Binding-site contacts:
Ligand atom O2' contacts residue HIS93 of chain 1.C at 2.6 Å (h-bond).
Ligand atom N1 contacts residue GLN49 of chain 1.C at 3.5 Å (h-bond).
Ligand atom O3P contacts residue HIS232 of chain 1.C at 3.1 Å.
Ligand atom C4 contacts residue PHE138 of chain 1.C at 3.4 Å (hydrophobic).
Ligand atom C5 contacts residue HIS18 of chain 1.C at 3.4 Å.
Ligand atom OP1 contacts residue HIS158 of chain 1.C at 2.7 Å (h-bond).
Ligand atom OP2 contacts residue LYS61 of chain 1.C at 2.6 Å (salt-bridge).
Ligand atom C2 contacts residue GLN49 of chain 1.C at 3.5 Å.
Ligand atom C5' contacts residue ASN92 of chain 1.C at 3.3 Å.
Ligand atom C1' contacts residue HIS93 of chain 1.C at 3.5 Å.
Ligand atom OP1 contacts residue PHE157 of chain 1.C at 3.4 Å.
Ligand atom O1P contacts residue HIS234 of chain 1.C at 2.8 Å (h-bond).
Ligand atom O2P contacts residue ASP47 of chain 1.C at 3.0 Å (salt-bridge).
Ligand atom O5P contacts residue HIS234 of chain 1.C at 3.3 Å (h-bond).
Ligand atom O2P contacts residue HIS93 of chain 1.C at 3.3 Å.
Ligand atom O4' contacts residue HIS232 of chain 1.C at 3.5 Å (h-bond).
Ligand atom OP1 contacts residue LYS136 of chain 1.C at 3.5 Å.
Ligand atom N7 contacts residue PHE138 of chain 1.C at 3.5 Å.
Ligand atom N1 contacts residue HIS18 of chain 1.C at 3.2 Å (h-bond).
Ligand atom OP2 contacts residue PHE157 of chain 1.C at 3.4 Å.
Ligand atom O2P contacts residue ASN92 of chain 1.C at 2.7 Å (h-bond).
Ligand atom C2 contacts residue HIS18 of chain 1.C at 3.5 Å.
Ligand atom P1 contacts residue MN1 of chain 1.N at 3.2 Å.
Ligand atom N6 contacts residue HIS18 of chain 1.C at 3.3 Å.
Ligand atom O3' contacts residue HIS93 of chain 1.C at 3.5 Å (h-bond).
Ligand atom O3' contacts residue ILE134 of chain 1.C at 3.5 Å.
Ligand atom N1 contacts residue PHE138 of chain 1.C at 3.5 Å.
Ligand atom N7 contacts residue LYS251 of chain 1.C at 3.1 Å (salt-bridge).
Ligand atom O2 contacts residue LYS136 of chain 1.C at 3.4 Å (salt-bridge).
Ligand atom O1P contacts residue MN1 of chain 1.N at 3.4 Å.
Ligand atom C5 contacts residue PHE138 of chain 1.C at 3.5 Å (hydrophobic).
Ligand atom O1P contacts residue HIS18 of chain 1.C at 3.5 Å (h-bond).
Ligand atom C2 contacts residue TYR66 of chain 1.C at 3.5 Å (hydrophobic).
Ligand atom O2P contacts residue HIS232 of chain 1.C at 3.1 Å.
Ligand atom N1 contacts residue TYR66 of chain 1.C at 3.5 Å.
Ligand atom O2P contacts residue MN1 of chain 1.N at 2.1 Å.
Ligand atom C4 contacts residue HIS18 of chain 1.C at 3.5 Å.
Ligand atom C6 contacts residue HIS18 of chain 1.C at 3.2 Å.
Ligand atom O2' contacts residue LYS136 of chain 1.C at 3.2 Å (salt-bridge).
Ligand atom O1P contacts residue ASP47 of chain 1.C at 3.5 Å (salt-bridge).

Sequence of chain 1.C:
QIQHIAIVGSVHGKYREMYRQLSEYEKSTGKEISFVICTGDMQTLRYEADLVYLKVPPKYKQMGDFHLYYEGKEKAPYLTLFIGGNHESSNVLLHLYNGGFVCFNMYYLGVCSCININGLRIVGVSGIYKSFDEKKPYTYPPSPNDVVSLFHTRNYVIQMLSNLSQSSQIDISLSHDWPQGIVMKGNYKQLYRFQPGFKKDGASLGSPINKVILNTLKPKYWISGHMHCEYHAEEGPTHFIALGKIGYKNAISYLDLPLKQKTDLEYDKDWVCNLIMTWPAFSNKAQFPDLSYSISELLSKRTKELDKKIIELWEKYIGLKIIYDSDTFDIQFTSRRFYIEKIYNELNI

The protein below binds the small molecule below.
Small molecule (SMILES): Nc1ccn([C@@H]2O[C@H](CO[P](=O)(O)O[C@H]3[C@@H](OP(=O)(O)O)[C@H](n4cnc5c(N)ncnc54)O[C@@H]3COP(=O)(O)O)[C@@H](O[P](=O)(O)OC[C@H]3O[C@@H](n4cnc5c(N)ncnc54)[C@H](O)[C@@H]3OP(=O)(O)O)[C@H]2O)c(=O)n1